A protein and the small-molecule ligand that binds it are described below.
Small molecule (SMILES): CC(=O)N[C@H]1[C@H]([C@H](O)[C@H](O)CO)O[C@@](O[C@H]2[C@@H](O)[C@@H](CO)O[C@@H](O[C@H]3[C@H](O)[C@@H](O)[C@H](O)O[C@@H]3CO)[C@@H]2O)(C(=O)O)C[C@@H]1O

Binding-site contacts:
Ligand atom O4 contacts residue VAL296 of chain 45.B at 4.2 Å.
Ligand atom O3 contacts residue ARG77 of chain 45.B at 4.1 Å.
Ligand atom C5 contacts residue ARG77 of chain 45.B at 4.2 Å.
Ligand atom O1A contacts residue GLY78 of chain 45.B at 3.9 Å.
Ligand atom O1A contacts residue TYR72 of chain 45.B at 3.0 Å.
Ligand atom C4 contacts residue ARG77 of chain 45.B at 3.8 Å.
Ligand atom C3 contacts residue GLY78 of chain 45.B at 3.8 Å.
Ligand atom C9 contacts residue ARG77 of chain 45.B at 3.5 Å.
Ligand atom C4 contacts residue HIS298 of chain 45.B at 3.5 Å.
Ligand atom C10 contacts residue TYR72 of chain 45.B at 3.6 Å (hydrophobic).
Ligand atom C11 contacts residue ASP85 of chain 45.C at 3.7 Å.
Ligand atom C1 contacts residue ARG77 of chain 45.B at 3.3 Å.
Ligand atom C2 contacts residue GLY78 of chain 45.B at 3.9 Å.
Ligand atom C2 contacts residue VAL296 of chain 45.B at 4.3 Å (hydrophobic).
Ligand atom C4 contacts residue TYR72 of chain 45.B at 3.9 Å (hydrophobic).
Ligand atom C1 contacts residue GLY78 of chain 45.B at 4.1 Å.
Ligand atom C5 contacts residue TYR72 of chain 45.B at 3.7 Å (hydrophobic).
Ligand atom C5 contacts residue ASN93 of chain 45.B at 4.0 Å.
Ligand atom N5 contacts residue TYR72 of chain 45.B at 2.8 Å (h-bond).
Ligand atom C6 contacts residue TYR72 of chain 45.B at 3.9 Å (hydrophobic).
Ligand atom O1B contacts residue TYR72 of chain 45.B at 3.8 Å.
Ligand atom C6 contacts residue ASN93 of chain 45.B at 3.2 Å.
Ligand atom O4 contacts residue GLY78 of chain 45.B at 3.1 Å.
Ligand atom C3 contacts residue VAL296 of chain 45.B at 3.5 Å (hydrophobic).
Ligand atom O4 contacts residue ASN80 of chain 45.B at 4.3 Å.
Ligand atom O3 contacts residue GLY78 of chain 45.B at 3.0 Å.
Ligand atom O4 contacts residue THR291 of chain 45.B at 3.3 Å.
Ligand atom O4 contacts residue HIS298 of chain 45.B at 3.1 Å (h-bond).
Ligand atom C3 contacts residue HIS298 of chain 45.B at 3.5 Å.
Ligand atom O1A contacts residue ARG77 of chain 45.B at 3.2 Å (salt-bridge).
Ligand atom O4 contacts residue ILE79 of chain 45.B at 3.8 Å.
Ligand atom C1 contacts residue TYR72 of chain 45.B at 3.7 Å (hydrophobic).
Ligand atom C11 contacts residue TYR72 of chain 45.B at 3.5 Å (hydrophobic).
Ligand atom O3 contacts residue VAL296 of chain 45.B at 3.9 Å.
Ligand atom O3 contacts residue ASN80 of chain 45.B at 3.9 Å.
Ligand atom C3 contacts residue GLY78 of chain 45.B at 3.8 Å.
Ligand atom O1B contacts residue ARG77 of chain 45.B at 2.7 Å (salt-bridge).
Ligand atom C4 contacts residue GLY78 of chain 45.B at 3.3 Å.
Ligand atom C3 contacts residue ARG77 of chain 45.B at 4.0 Å.
Ligand atom O6 contacts residue ASN93 of chain 45.B at 3.5 Å (h-bond).

Sequence of chain 45.C:
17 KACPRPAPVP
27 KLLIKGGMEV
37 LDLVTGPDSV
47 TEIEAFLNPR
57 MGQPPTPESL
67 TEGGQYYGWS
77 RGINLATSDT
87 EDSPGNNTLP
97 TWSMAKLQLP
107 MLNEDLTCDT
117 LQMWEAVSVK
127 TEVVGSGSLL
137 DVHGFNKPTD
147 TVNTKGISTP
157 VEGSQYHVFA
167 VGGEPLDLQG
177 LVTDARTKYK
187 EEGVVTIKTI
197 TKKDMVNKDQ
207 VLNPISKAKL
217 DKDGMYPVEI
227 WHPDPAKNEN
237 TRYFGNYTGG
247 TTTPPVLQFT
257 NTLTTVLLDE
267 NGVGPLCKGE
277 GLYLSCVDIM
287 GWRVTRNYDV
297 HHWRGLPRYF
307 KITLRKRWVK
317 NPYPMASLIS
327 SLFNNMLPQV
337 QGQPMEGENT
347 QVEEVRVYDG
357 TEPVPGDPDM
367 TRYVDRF

Sequence of chain 45.B:
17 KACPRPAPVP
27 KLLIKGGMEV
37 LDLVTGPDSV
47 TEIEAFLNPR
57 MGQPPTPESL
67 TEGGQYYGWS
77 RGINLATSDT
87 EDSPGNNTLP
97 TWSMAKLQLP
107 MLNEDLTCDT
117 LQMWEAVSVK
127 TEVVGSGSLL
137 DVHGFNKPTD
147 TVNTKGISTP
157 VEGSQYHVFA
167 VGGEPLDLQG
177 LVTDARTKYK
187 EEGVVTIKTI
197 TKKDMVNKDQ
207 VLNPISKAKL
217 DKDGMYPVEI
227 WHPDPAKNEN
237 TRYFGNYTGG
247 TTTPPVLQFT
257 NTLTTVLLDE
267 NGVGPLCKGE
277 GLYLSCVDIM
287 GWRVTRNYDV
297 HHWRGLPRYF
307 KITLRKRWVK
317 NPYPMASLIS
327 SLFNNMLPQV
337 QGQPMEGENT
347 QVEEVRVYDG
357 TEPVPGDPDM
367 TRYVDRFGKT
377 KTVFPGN